Sequence of chain 4.A:
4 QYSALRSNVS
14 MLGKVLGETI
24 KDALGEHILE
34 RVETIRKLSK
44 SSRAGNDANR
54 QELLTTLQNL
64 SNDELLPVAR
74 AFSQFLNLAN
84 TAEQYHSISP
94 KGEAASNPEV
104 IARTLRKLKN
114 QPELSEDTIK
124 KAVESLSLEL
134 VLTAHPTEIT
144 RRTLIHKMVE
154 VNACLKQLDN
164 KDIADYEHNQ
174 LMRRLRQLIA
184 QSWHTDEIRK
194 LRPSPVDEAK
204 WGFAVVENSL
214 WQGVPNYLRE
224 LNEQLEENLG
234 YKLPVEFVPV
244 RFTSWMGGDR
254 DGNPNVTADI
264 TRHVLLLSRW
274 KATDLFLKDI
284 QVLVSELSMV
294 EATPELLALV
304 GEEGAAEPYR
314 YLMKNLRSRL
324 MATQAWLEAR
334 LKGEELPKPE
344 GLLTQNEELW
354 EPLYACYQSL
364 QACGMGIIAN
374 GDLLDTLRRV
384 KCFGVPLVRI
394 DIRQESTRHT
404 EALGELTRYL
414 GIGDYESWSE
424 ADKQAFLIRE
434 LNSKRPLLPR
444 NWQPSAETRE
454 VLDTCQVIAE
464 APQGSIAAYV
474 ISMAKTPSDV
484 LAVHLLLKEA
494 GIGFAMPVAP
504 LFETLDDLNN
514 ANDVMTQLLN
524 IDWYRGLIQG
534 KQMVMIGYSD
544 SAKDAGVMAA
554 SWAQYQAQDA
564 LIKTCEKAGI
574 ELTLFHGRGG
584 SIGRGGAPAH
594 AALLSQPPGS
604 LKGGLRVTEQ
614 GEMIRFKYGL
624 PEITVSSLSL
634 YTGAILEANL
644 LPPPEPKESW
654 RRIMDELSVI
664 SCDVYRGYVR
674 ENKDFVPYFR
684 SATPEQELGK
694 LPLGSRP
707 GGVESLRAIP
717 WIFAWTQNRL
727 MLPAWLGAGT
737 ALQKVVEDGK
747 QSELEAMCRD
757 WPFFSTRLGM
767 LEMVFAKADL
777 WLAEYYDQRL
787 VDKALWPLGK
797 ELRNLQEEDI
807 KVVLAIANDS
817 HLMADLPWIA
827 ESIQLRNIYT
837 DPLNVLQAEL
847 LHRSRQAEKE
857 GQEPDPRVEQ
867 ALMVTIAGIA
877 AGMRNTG

Binding-site contacts:
Ligand atom C3 contacts residue MN1 of chain 4.B at 3.8 Å.
Ligand atom O2 contacts residue GLU506 of chain 4.A at 2.9 Å (salt-bridge).
Ligand atom O1 contacts residue GLU506 of chain 4.A at 4.1 Å.
Ligand atom O2 contacts residue ASP543 of chain 4.A at 2.4 Å (salt-bridge).
Ligand atom C1 contacts residue MN1 of chain 4.B at 3.1 Å.
Ligand atom P1 contacts residue ARG713 of chain 4.A at 4.1 Å.
Ligand atom O1 contacts residue ASP543 of chain 4.A at 3.9 Å.
Ligand atom O1 contacts residue GLY540 of chain 4.A at 2.8 Å.
Ligand atom C1 contacts residue GLY540 of chain 4.A at 4.1 Å.
Ligand atom CL2 contacts residue TRP248 of chain 4.A at 3.9 Å.
Ligand atom O5 contacts residue ARG699 of chain 4.A at 2.5 Å (salt-bridge).
Ligand atom CL2 contacts residue ARG396 of chain 4.A at 4.1 Å.
Ligand atom P1 contacts residue ARG396 of chain 4.A at 3.4 Å.
Ligand atom O1 contacts residue TYR541 of chain 4.A at 3.9 Å.
Ligand atom C1 contacts residue ASP543 of chain 4.A at 3.6 Å.
Ligand atom C2 contacts residue MN1 of chain 4.B at 3.6 Å.
Ligand atom C4 contacts residue ARG396 of chain 4.A at 3.6 Å.
Ligand atom CL2 contacts residue ARG581 of chain 4.A at 3.4 Å.
Ligand atom O1 contacts residue MN1 of chain 4.B at 4.1 Å.
Ligand atom O4 contacts residue ILE715 of chain 4.A at 3.9 Å.
Ligand atom P1 contacts residue ARG699 of chain 4.A at 3.2 Å.
Ligand atom CL1 contacts residue MET538 of chain 4.A at 2.9 Å.
Ligand atom O2 contacts residue ARG396 of chain 4.A at 4.2 Å.
Ligand atom O3 contacts residue MN1 of chain 4.B at 2.1 Å.
Ligand atom O2 contacts residue MN1 of chain 4.B at 1.9 Å.
Ligand atom O4 contacts residue ALA714 of chain 4.A at 4.0 Å.
Ligand atom P1 contacts residue MN1 of chain 4.B at 3.4 Å.
Ligand atom O3 contacts residue ARG699 of chain 4.A at 4.1 Å.
Ligand atom O3 contacts residue ARG713 of chain 4.A at 3.4 Å (salt-bridge).
Ligand atom O3 contacts residue GLU506 of chain 4.A at 4.2 Å.
Ligand atom C2 contacts residue ARG396 of chain 4.A at 3.6 Å.
Ligand atom C1 contacts residue GLU506 of chain 4.A at 4.0 Å.
Ligand atom O5 contacts residue ARG396 of chain 4.A at 3.0 Å (salt-bridge).
Ligand atom O3 contacts residue ARG396 of chain 4.A at 2.9 Å (salt-bridge).
Ligand atom CL1 contacts residue GLY540 of chain 4.A at 4.1 Å.
Ligand atom C1 contacts residue ARG396 of chain 4.A at 4.2 Å.
Ligand atom C3 contacts residue ARG396 of chain 4.A at 4.2 Å.
Ligand atom O4 contacts residue ARG699 of chain 4.A at 3.1 Å (salt-bridge).
Ligand atom CL1 contacts residue GLY580 of chain 4.A at 3.4 Å.
Ligand atom O3 contacts residue ASP543 of chain 4.A at 3.5 Å (salt-bridge).

This protein binds this small molecule.
Small molecule (SMILES): O=C(O)C(CP(=O)(O)O)=C(Cl)Cl